This protein binds this small molecule.
Small molecule (SMILES): COc1ccc2[nH]c(C)cc2c1

Binding-site contacts:
Ligand atom O11 contacts residue ARG88 of chain 7.A at 4.3 Å.
Ligand atom C1 contacts residue MET74 of chain 7.A at 3.9 Å (hydrophobic).
Ligand atom C4 contacts residue MET74 of chain 7.A at 3.6 Å (hydrophobic).
Ligand atom O11 contacts residue ASN106 of chain 7.A at 2.8 Å (h-bond).
Ligand atom C10 contacts residue THR10 of chain 7.A at 3.8 Å.
Ligand atom C5 contacts residue PRO8 of chain 7.A at 3.9 Å (hydrophobic).
Ligand atom O11 contacts residue LEU86 of chain 7.A at 4.2 Å.
Ligand atom C10 contacts residue GLY9 of chain 7.A at 3.4 Å.
Ligand atom N3 contacts residue MET74 of chain 7.A at 4.4 Å.
Ligand atom C9 contacts residue LEU102 of chain 7.A at 4.5 Å (hydrophobic).
Ligand atom C6 contacts residue ARG88 of chain 7.A at 3.6 Å.
Ligand atom C2 contacts residue ARG88 of chain 7.A at 3.6 Å.
Ligand atom C8 contacts residue ASN106 of chain 7.A at 4.1 Å.
Ligand atom C12 contacts residue ASN106 of chain 7.A at 3.5 Å.
Ligand atom C8 contacts residue DMS1 of chain 7.F at 3.2 Å.
Ligand atom C4 contacts residue DMS1 of chain 7.F at 3.0 Å.
Ligand atom C5 contacts residue MET74 of chain 7.A at 4.2 Å (hydrophobic).
Ligand atom C6 contacts residue GLY9 of chain 7.A at 3.7 Å.
Ligand atom C12 contacts residue ARG88 of chain 7.A at 3.4 Å.
Ligand atom C9 contacts residue ASN106 of chain 7.A at 3.8 Å.
Ligand atom C1 contacts residue DMS1 of chain 7.F at 4.3 Å.
Ligand atom C7 contacts residue GLY9 of chain 7.A at 4.0 Å.
Ligand atom C7 contacts residue PRO8 of chain 7.A at 4.5 Å (hydrophobic).
Ligand atom C9 contacts residue MET74 of chain 7.A at 3.5 Å (hydrophobic).
Ligand atom O11 contacts residue LEU102 of chain 7.A at 4.3 Å.
Ligand atom C8 contacts residue MET74 of chain 7.A at 3.7 Å (hydrophobic).
Ligand atom C10 contacts residue ALA37 of chain 7.A at 3.4 Å (hydrophobic).
Ligand atom C2 contacts residue PRO8 of chain 7.A at 4.1 Å (hydrophobic).
Ligand atom C9 contacts residue ARG88 of chain 7.A at 4.4 Å.
Ligand atom C2 contacts residue MET74 of chain 7.A at 4.2 Å (hydrophobic).
Ligand atom C10 contacts residue PHE70 of chain 7.A at 4.5 Å (hydrophobic).
Ligand atom C12 contacts residue LEU102 of chain 7.A at 3.6 Å (hydrophobic).
Ligand atom C12 contacts residue GLU99 of chain 7.A at 3.6 Å.
Ligand atom C5 contacts residue ARG88 of chain 7.A at 3.2 Å.
Ligand atom O11 contacts residue MET74 of chain 7.A at 3.5 Å.
Ligand atom C6 contacts residue PRO8 of chain 7.A at 3.7 Å (hydrophobic).

Sequence of chain 7.A:
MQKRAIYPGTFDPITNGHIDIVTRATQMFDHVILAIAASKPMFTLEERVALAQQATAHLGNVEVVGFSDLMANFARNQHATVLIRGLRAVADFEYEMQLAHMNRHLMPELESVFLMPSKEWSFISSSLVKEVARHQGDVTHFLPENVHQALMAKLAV